Sequence of chain 1.B:
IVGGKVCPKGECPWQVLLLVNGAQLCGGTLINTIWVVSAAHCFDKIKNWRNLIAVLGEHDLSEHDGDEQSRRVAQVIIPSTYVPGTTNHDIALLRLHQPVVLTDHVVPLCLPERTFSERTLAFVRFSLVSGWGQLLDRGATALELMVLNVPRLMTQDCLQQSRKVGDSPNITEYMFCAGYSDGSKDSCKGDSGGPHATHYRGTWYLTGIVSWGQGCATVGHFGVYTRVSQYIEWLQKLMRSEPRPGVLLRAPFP

The protein below binds the small molecule below.
Small molecule (SMILES): C[C@H]1CCCC[C@@H]1Oc1cccc(-c2nc3cc(C(N)=[NH2+])c(F)cc3[nH]2)c1[O-]

Binding-site contacts:
Ligand atom C4 contacts residue CYS188 of chain 1.B at 3.7 Å (hydrophobic).
Ligand atom C8 contacts residue LYS189 of chain 1.B at 3.6 Å.
Ligand atom C2 contacts residue SER187 of chain 1.B at 3.5 Å.
Ligand atom O5' contacts residue HIS41 of chain 1.B at 3.5 Å (h-bond).
Ligand atom C1' contacts residue LYS189 of chain 1.B at 3.8 Å.
Ligand atom N1 contacts residue ASP186 of chain 1.B at 2.8 Å (salt-bridge).
Ligand atom C1A contacts residue CYS26 of chain 1.B at 3.6 Å (hydrophobic).
Ligand atom C1 contacts residue TRP212 of chain 1.B at 3.7 Å (hydrophobic).
Ligand atom N1 contacts residue GLY215 of chain 1.B at 2.8 Å (h-bond).
Ligand atom C8 contacts residue SER192 of chain 1.B at 3.6 Å.
Ligand atom N2 contacts residue ASP186 of chain 1.B at 2.9 Å (salt-bridge).
Ligand atom C1 contacts residue SER187 of chain 1.B at 3.7 Å.
Ligand atom F2 contacts residue VAL210 of chain 1.B at 3.3 Å.
Ligand atom N2 contacts residue GLY223 of chain 1.B at 3.7 Å.
Ligand atom C5 contacts residue CYS188 of chain 1.B at 3.7 Å (hydrophobic).
Ligand atom C3 contacts residue SER211 of chain 1.B at 3.7 Å.
Ligand atom C6' contacts residue SER192 of chain 1.B at 3.2 Å.
Ligand atom C3B contacts residue LYS45 of chain 1.B at 3.8 Å.
Ligand atom O6' contacts residue SER192 of chain 1.B at 2.1 Å (h-bond).
Ligand atom C6 contacts residue GLY215 of chain 1.B at 3.5 Å.
Ligand atom C2 contacts residue TRP212 of chain 1.B at 3.6 Å (hydrophobic).
Ligand atom C5B contacts residue HIS41 of chain 1.B at 3.7 Å.
Ligand atom C7 contacts residue SER187 of chain 1.B at 3.2 Å.
Ligand atom C4 contacts residue SER192 of chain 1.B at 3.6 Å.
Ligand atom C3' contacts residue LYS189 of chain 1.B at 3.5 Å.
Ligand atom C3 contacts residue TRP212 of chain 1.B at 3.7 Å (hydrophobic).
Ligand atom N1 contacts residue GLY213 of chain 1.B at 3.7 Å.
Ligand atom C3B contacts residue HIS41 of chain 1.B at 3.5 Å.
Ligand atom O6' contacts residue HIS41 of chain 1.B at 3.1 Å (h-bond).
Ligand atom F2 contacts residue TRP212 of chain 1.B at 3.5 Å.
Ligand atom C3 contacts residue VAL210 of chain 1.B at 3.6 Å (hydrophobic).
Ligand atom F2 contacts residue SER187 of chain 1.B at 2.6 Å.
Ligand atom C7 contacts residue TRP212 of chain 1.B at 3.7 Å (hydrophobic).
Ligand atom N2 contacts residue SER187 of chain 1.B at 2.7 Å (h-bond).
Ligand atom C7 contacts residue ASP186 of chain 1.B at 3.2 Å.
Ligand atom C2' contacts residue LYS189 of chain 1.B at 3.5 Å.
Ligand atom N1 contacts residue SER187 of chain 1.B at 3.7 Å.
Ligand atom N3 contacts residue SER192 of chain 1.B at 2.8 Å (h-bond).
Ligand atom N4 contacts residue LYS189 of chain 1.B at 3.7 Å.
Ligand atom N1 contacts residue CYS216 of chain 1.B at 3.6 Å.